Binding-site contacts:
Ligand atom O33 contacts residue ALA70 of chain 1.B at 4.1 Å.
Ligand atom N6 contacts residue GLY125 of chain 1.B at 4.1 Å.
Ligand atom C2 contacts residue LEU49 of chain 1.B at 3.3 Å (hydrophobic).
Ligand atom C20 contacts residue GLU121 of chain 1.B at 4.0 Å.
Ligand atom C23 contacts residue PRO124 of chain 1.B at 3.8 Å (hydrophobic).
Ligand atom C12 contacts residue VAL57 of chain 1.B at 3.9 Å (hydrophobic).
Ligand atom O32 contacts residue ALA70 of chain 1.B at 4.0 Å.
Ligand atom N9 contacts residue VAL57 of chain 1.B at 4.1 Å.
Ligand atom O32 contacts residue MET120 of chain 1.B at 3.4 Å.
Ligand atom C18 contacts residue ALA70 of chain 1.B at 3.7 Å (hydrophobic).
Ligand atom C13 contacts residue VAL57 of chain 1.B at 4.0 Å (hydrophobic).
Ligand atom C12 contacts residue THR51 of chain 1.B at 3.6 Å.
Ligand atom C1 contacts residue LEU49 of chain 1.B at 3.4 Å (hydrophobic).
Ligand atom N19 contacts residue GLU121 of chain 1.B at 3.2 Å (salt-bridge).
Ligand atom O32 contacts residue LYS72 of chain 1.B at 4.0 Å.
Ligand atom O33 contacts residue GLU121 of chain 1.B at 3.8 Å.
Ligand atom C22 contacts residue PRO124 of chain 1.B at 3.9 Å (hydrophobic).
Ligand atom C2 contacts residue TYR122 of chain 1.B at 3.3 Å (hydrophobic).
Ligand atom N19 contacts residue ALA70 of chain 1.B at 3.3 Å.
Ligand atom C10 contacts residue VAL57 of chain 1.B at 3.6 Å (hydrophobic).
Ligand atom O33 contacts residue TYR122 of chain 1.B at 3.7 Å.
Ligand atom N9 contacts residue LYS72 of chain 1.B at 3.9 Å.
Ligand atom C3 contacts residue LEU49 of chain 1.B at 3.8 Å (hydrophobic).
Ligand atom C14 contacts residue VAL57 of chain 1.B at 3.9 Å (hydrophobic).
Ligand atom C24 contacts residue GLY125 of chain 1.B at 3.6 Å.
Ligand atom C5 contacts residue PRO124 of chain 1.B at 3.9 Å (hydrophobic).
Ligand atom C11 contacts residue VAL57 of chain 1.B at 3.7 Å (hydrophobic).
Ligand atom C20 contacts residue ALA123 of chain 1.B at 3.7 Å (hydrophobic).
Ligand atom C8 contacts residue LYS72 of chain 1.B at 3.8 Å.
Ligand atom C20 contacts residue ALA70 of chain 1.B at 3.7 Å (hydrophobic).
Ligand atom C1 contacts residue PRO124 of chain 1.B at 3.9 Å (hydrophobic).
Ligand atom C1 contacts residue TYR122 of chain 1.B at 3.4 Å (hydrophobic).
Ligand atom C2 contacts residue PRO124 of chain 1.B at 4.0 Å (hydrophobic).
Ligand atom C4 contacts residue PRO124 of chain 1.B at 4.1 Å (hydrophobic).
Ligand atom C11 contacts residue THR51 of chain 1.B at 3.8 Å.
Ligand atom O33 contacts residue PRO124 of chain 1.B at 3.2 Å (h-bond).
Ligand atom C3 contacts residue PRO124 of chain 1.B at 4.1 Å (hydrophobic).
Ligand atom C15 contacts residue VAL57 of chain 1.B at 3.9 Å (hydrophobic).
Ligand atom O33 contacts residue ALA123 of chain 1.B at 2.8 Å (h-bond).
Ligand atom C25 contacts residue GLY125 of chain 1.B at 4.1 Å.

Sequence of chain 1.B:
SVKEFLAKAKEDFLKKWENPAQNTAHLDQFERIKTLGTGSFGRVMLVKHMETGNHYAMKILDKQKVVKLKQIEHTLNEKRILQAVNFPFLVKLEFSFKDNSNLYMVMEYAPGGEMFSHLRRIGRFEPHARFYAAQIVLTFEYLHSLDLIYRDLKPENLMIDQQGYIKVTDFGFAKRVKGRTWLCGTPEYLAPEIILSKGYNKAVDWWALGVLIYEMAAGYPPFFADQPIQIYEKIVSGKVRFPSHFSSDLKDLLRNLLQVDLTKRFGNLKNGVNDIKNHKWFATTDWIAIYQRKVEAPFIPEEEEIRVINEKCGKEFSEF

This protein binds this small molecule.
Small molecule (SMILES): CN1CCC[C@H]1CCn1cc(C2=C(c3c[nH]c4ccccc34)C(=O)NC2=O)c2ccccc21